Sequence of chain 1.A:
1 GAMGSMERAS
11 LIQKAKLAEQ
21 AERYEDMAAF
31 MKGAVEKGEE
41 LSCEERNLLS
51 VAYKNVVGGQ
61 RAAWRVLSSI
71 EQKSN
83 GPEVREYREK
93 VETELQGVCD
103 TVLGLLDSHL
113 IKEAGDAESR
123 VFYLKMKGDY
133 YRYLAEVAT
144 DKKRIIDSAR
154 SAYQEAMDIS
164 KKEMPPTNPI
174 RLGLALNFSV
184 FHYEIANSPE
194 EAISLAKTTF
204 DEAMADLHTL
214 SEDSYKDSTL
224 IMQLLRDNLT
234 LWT

This small molecule binds to this protein.
Small molecule (SMILES): [H]/N=C(/N)c1ccc(-c2ccccc2)s1

Binding-site contacts:
Ligand atom C05 contacts residue ASN47 of chain 1.A at 4.3 Å.
Ligand atom C14 contacts residue ASN47 of chain 1.A at 4.0 Å.
Ligand atom C14 contacts residue GLU44 of chain 1.A at 3.8 Å.
Ligand atom C10 contacts residue GLU44 of chain 1.A at 3.8 Å.
Ligand atom C04 contacts residue ASN47 of chain 1.A at 3.6 Å.
Ligand atom C13 contacts residue CYS43 of chain 1.A at 3.5 Å (hydrophobic).
Ligand atom C02 contacts residue ASN47 of chain 1.A at 4.1 Å.
Ligand atom C06 contacts residue GLU19 of chain 1.A at 3.6 Å.
Ligand atom S01 contacts residue GLU44 of chain 1.A at 3.8 Å.
Ligand atom N08 contacts residue GLU19 of chain 1.A at 2.8 Å (salt-bridge).
Ligand atom C03 contacts residue ASN47 of chain 1.A at 3.5 Å.
Ligand atom N08 contacts residue LEU48 of chain 1.A at 3.4 Å.
Ligand atom C06 contacts residue LEU48 of chain 1.A at 4.2 Å (hydrophobic).
Ligand atom C14 contacts residue CYS43 of chain 1.A at 4.0 Å (hydrophobic).
Ligand atom C09 contacts residue GLU44 of chain 1.A at 3.9 Å.
Ligand atom C11 contacts residue GLU44 of chain 1.A at 4.0 Å.
Ligand atom N07 contacts residue VAL51 of chain 1.A at 3.9 Å.
Ligand atom N07 contacts residue GLU19 of chain 1.A at 2.7 Å (salt-bridge).
Ligand atom C02 contacts residue GLU44 of chain 1.A at 4.2 Å.
Ligand atom C12 contacts residue GLU44 of chain 1.A at 4.2 Å.
Ligand atom C13 contacts residue GLU44 of chain 1.A at 3.9 Å.